The small molecule below binds the protein below.
Small molecule (SMILES): O[C@@H]1[C@@H](O)[C@H](O[C@@H]2CO[C@@H](O)[C@H](O)[C@H]2O)OC[C@H]1O

Sequence of chain 1.A:
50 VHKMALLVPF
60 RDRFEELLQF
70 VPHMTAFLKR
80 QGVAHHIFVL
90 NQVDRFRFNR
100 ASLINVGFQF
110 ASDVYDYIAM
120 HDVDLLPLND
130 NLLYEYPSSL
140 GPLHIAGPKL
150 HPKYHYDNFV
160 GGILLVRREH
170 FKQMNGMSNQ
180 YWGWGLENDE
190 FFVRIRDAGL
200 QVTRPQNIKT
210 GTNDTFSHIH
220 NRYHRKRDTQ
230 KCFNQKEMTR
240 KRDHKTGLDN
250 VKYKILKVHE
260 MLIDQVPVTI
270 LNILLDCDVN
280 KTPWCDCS

Binding-site contacts:
Ligand atom C5 contacts residue GDU1 of chain 1.D at 4.3 Å.
Ligand atom C1 contacts residue TYR155 of chain 1.A at 3.5 Å (hydrophobic).
Ligand atom O2 contacts residue TYR155 of chain 1.A at 4.3 Å.
Ligand atom C4 contacts residue GDU1 of chain 1.D at 3.4 Å.
Ligand atom O3 contacts residue GLU186 of chain 1.A at 4.0 Å.
Ligand atom C2 contacts residue ASP188 of chain 1.A at 3.6 Å.
Ligand atom C4 contacts residue TRP183 of chain 1.A at 4.1 Å (hydrophobic).
Ligand atom C4 contacts residue PHE158 of chain 1.A at 4.3 Å (hydrophobic).
Ligand atom C5 contacts residue PHE158 of chain 1.A at 3.8 Å (hydrophobic).
Ligand atom O3 contacts residue TYR153 of chain 1.A at 3.5 Å.
Ligand atom O2 contacts residue GLY184 of chain 1.A at 4.2 Å.
Ligand atom C3 contacts residue LEU185 of chain 1.A at 3.9 Å (hydrophobic).
Ligand atom O3 contacts residue GDU1 of chain 1.D at 3.5 Å.
Ligand atom C2 contacts residue TRP183 of chain 1.A at 3.6 Å (hydrophobic).
Ligand atom O3 contacts residue ASN187 of chain 1.A at 2.4 Å (h-bond).
Ligand atom C3 contacts residue ASP188 of chain 1.A at 3.7 Å.
Ligand atom O4 contacts residue PHE158 of chain 1.A at 3.5 Å.
Ligand atom C5 contacts residue TYR153 of chain 1.A at 3.6 Å (hydrophobic).
Ligand atom C2 contacts residue TYR155 of chain 1.A at 4.0 Å (hydrophobic).
Ligand atom C3 contacts residue GDU1 of chain 1.D at 4.2 Å.
Ligand atom O4 contacts residue TRP183 of chain 1.A at 3.5 Å.
Ligand atom O2 contacts residue ASP188 of chain 1.A at 2.7 Å (salt-bridge).
Ligand atom O5 contacts residue TRP183 of chain 1.A at 3.9 Å.
Ligand atom C3 contacts residue ASN187 of chain 1.A at 3.2 Å.
Ligand atom C1 contacts residue TRP183 of chain 1.A at 3.9 Å (hydrophobic).
Ligand atom O5 contacts residue TYR153 of chain 1.A at 3.4 Å.
Ligand atom O4 contacts residue TYR155 of chain 1.A at 4.3 Å.
Ligand atom C1 contacts residue ASP188 of chain 1.A at 4.1 Å.
Ligand atom O3 contacts residue GLY184 of chain 1.A at 3.5 Å.
Ligand atom O4 contacts residue GDU1 of chain 1.D at 2.7 Å (h-bond).
Ligand atom C4 contacts residue ASN187 of chain 1.A at 3.6 Å.
Ligand atom O3 contacts residue ASP188 of chain 1.A at 4.0 Å.
Ligand atom C5 contacts residue TYR155 of chain 1.A at 3.6 Å (hydrophobic).
Ligand atom C2 contacts residue LEU185 of chain 1.A at 3.9 Å (hydrophobic).
Ligand atom O2 contacts residue LEU185 of chain 1.A at 3.2 Å (h-bond).
Ligand atom O4 contacts residue ASN187 of chain 1.A at 2.7 Å (h-bond).
Ligand atom C3 contacts residue TYR155 of chain 1.A at 3.6 Å (hydrophobic).
Ligand atom O5 contacts residue TYR155 of chain 1.A at 3.8 Å.
Ligand atom C4 contacts residue TYR155 of chain 1.A at 4.0 Å (hydrophobic).
Ligand atom O3 contacts residue LEU185 of chain 1.A at 2.8 Å (h-bond).